Binding-site contacts:
Ligand atom C5 contacts residue ASN93 of chain 1.I at 3.6 Å.
Ligand atom C2 contacts residue ARG227 of chain 1.I at 4.2 Å.
Ligand atom C7 contacts residue GLU72 of chain 1.I at 3.9 Å.
Ligand atom C7 contacts residue PRO143 of chain 1.I at 4.0 Å (hydrophobic).
Ligand atom C3 contacts residue ASN93 of chain 1.I at 3.8 Å.
Ligand atom O7 contacts residue CYS96 of chain 1.I at 4.0 Å.
Ligand atom C8 contacts residue ASN93 of chain 1.I at 4.2 Å.
Ligand atom C1 contacts residue GLU72 of chain 1.I at 4.2 Å.
Ligand atom C2 contacts residue GLU72 of chain 1.I at 4.4 Å.
Ligand atom O7 contacts residue ARG227 of chain 1.I at 2.6 Å (salt-bridge).
Ligand atom O6 contacts residue ASP92 of chain 1.I at 4.3 Å.
Ligand atom O7 contacts residue PRO143 of chain 1.I at 4.3 Å.
Ligand atom C7 contacts residue ASN70 of chain 1.I at 4.2 Å.
Ligand atom C8 contacts residue CYS96 of chain 1.I at 4.3 Å (hydrophobic).
Ligand atom C1 contacts residue ASN93 of chain 1.I at 1.4 Å.
Ligand atom N2 contacts residue ARG227 of chain 1.I at 4.3 Å.
Ligand atom O3 contacts residue ARG227 of chain 1.I at 3.9 Å.
Ligand atom O7 contacts residue ASN70 of chain 1.I at 4.2 Å.
Ligand atom C8 contacts residue GLU72 of chain 1.I at 3.6 Å.
Ligand atom C4 contacts residue ASN93 of chain 1.I at 4.1 Å.
Ligand atom O7 contacts residue ASN93 of chain 1.I at 3.4 Å (h-bond).
Ligand atom C8 contacts residue ASN70 of chain 1.I at 3.3 Å.
Ligand atom C2 contacts residue ASN93 of chain 1.I at 2.4 Å.
Ligand atom N2 contacts residue GLU72 of chain 1.I at 3.5 Å.
Ligand atom C8 contacts residue PRO143 of chain 1.I at 3.4 Å (hydrophobic).
Ligand atom C7 contacts residue ASN93 of chain 1.I at 3.2 Å.
Ligand atom N2 contacts residue ASN93 of chain 1.I at 2.8 Å (h-bond).
Ligand atom C7 contacts residue ARG227 of chain 1.I at 3.6 Å.
Ligand atom O5 contacts residue ASN93 of chain 1.I at 2.4 Å (h-bond).

Sequence of chain 1.I:
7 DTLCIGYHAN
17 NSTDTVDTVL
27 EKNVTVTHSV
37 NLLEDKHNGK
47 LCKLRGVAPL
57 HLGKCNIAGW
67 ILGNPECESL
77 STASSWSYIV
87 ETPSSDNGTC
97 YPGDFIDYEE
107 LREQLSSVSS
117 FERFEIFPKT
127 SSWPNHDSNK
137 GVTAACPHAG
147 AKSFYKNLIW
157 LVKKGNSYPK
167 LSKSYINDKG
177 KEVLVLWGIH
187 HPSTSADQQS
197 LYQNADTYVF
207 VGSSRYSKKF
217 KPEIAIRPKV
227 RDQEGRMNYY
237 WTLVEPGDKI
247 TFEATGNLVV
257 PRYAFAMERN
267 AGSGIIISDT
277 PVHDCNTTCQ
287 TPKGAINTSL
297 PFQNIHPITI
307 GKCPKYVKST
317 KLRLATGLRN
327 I

A protein and the small-molecule ligand that binds it are described below.
Small molecule (SMILES): CC(=O)N[C@H]1[C@H](O[C@H]2[C@H](O)[C@@H](NC(C)=O)CO[C@@H]2CO)O[C@H](CO)[C@@H](O)[C@@H]1O